Sequence of chain 1.A:
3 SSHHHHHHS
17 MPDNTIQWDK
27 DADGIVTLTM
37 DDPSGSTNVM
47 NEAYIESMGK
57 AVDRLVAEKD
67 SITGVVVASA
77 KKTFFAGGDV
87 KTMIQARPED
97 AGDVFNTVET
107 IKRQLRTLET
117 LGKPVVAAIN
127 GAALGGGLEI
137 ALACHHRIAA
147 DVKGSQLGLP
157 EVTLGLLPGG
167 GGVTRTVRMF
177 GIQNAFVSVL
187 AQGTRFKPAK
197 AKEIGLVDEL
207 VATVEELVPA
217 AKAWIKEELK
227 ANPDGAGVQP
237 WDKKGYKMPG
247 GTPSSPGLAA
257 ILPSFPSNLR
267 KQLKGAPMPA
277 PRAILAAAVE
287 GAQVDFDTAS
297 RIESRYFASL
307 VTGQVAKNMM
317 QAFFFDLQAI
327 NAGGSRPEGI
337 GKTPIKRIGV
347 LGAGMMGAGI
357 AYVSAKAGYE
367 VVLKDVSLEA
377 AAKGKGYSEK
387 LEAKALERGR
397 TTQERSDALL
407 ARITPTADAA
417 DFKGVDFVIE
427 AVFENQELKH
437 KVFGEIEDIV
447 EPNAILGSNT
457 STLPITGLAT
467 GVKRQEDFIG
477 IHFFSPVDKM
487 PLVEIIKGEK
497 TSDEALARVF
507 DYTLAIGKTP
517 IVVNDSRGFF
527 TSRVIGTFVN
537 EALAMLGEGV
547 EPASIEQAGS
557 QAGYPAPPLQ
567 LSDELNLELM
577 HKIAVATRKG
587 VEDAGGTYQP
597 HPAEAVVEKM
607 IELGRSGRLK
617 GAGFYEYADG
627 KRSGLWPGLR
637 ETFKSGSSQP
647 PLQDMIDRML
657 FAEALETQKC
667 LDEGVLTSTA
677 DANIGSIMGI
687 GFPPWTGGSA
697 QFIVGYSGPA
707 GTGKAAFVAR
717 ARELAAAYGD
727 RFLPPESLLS

This small molecule binds to this protein.
Small molecule (SMILES): Cn1nc(C(F)(F)F)cc1B(O)O

Binding-site contacts:
Ligand atom C4 contacts residue SER184 of chain 1.A at 4.0 Å.
Ligand atom F2 contacts residue PHE176 of chain 1.A at 3.2 Å.
Ligand atom N1 contacts residue ASN180 of chain 1.A at 3.7 Å.
Ligand atom F contacts residue ALA181 of chain 1.A at 4.0 Å.
Ligand atom F contacts residue SER184 of chain 1.A at 3.7 Å.
Ligand atom F1 contacts residue SER184 of chain 1.A at 3.3 Å.
Ligand atom F1 contacts residue VAL185 of chain 1.A at 4.2 Å.
Ligand atom C1 contacts residue SER184 of chain 1.A at 3.7 Å.
Ligand atom F contacts residue ASN180 of chain 1.A at 3.1 Å.
Ligand atom C4 contacts residue PHE176 of chain 1.A at 4.3 Å (hydrophobic).
Ligand atom F1 contacts residue ASN180 of chain 1.A at 4.5 Å.
Ligand atom C1 contacts residue ILE200 of chain 1.A at 4.5 Å (hydrophobic).
Ligand atom F1 contacts residue ILE200 of chain 1.A at 3.6 Å.
Ligand atom C2 contacts residue SER184 of chain 1.A at 4.1 Å.
Ligand atom C4 contacts residue ILE200 of chain 1.A at 4.1 Å (hydrophobic).
Ligand atom C2 contacts residue ASN180 of chain 1.A at 4.2 Å.
Ligand atom C3 contacts residue ASN180 of chain 1.A at 3.7 Å.
Ligand atom C2 contacts residue ILE200 of chain 1.A at 4.5 Å (hydrophobic).
Ligand atom F2 contacts residue ILE200 of chain 1.A at 3.1 Å.
Ligand atom C4 contacts residue ASN180 of chain 1.A at 4.2 Å.
Ligand atom N contacts residue ASN180 of chain 1.A at 3.5 Å (h-bond).
Ligand atom F contacts residue PHE176 of chain 1.A at 3.9 Å.